A protein and the small-molecule ligand that binds it are described below.
Small molecule (SMILES): CC[C@H](N)C(=O)N[C@@H]1C(=O)N2[C@@H](CC[C@@H]1CO)CC[C@H]2C(=O)NC(c1ccccc1)c1ccccc1

Sequence of chain 1.C:
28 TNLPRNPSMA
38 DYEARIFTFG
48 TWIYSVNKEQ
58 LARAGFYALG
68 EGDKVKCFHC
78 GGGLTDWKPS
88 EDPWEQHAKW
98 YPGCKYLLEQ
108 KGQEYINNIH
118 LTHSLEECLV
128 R

Binding-site contacts:
Ligand atom CAJ contacts residue THR82 of chain 1.C at 3.4 Å.
Ligand atom CAG contacts residue VAL72 of chain 1.C at 3.8 Å (hydrophobic).
Ligand atom OAE contacts residue LEU81 of chain 1.C at 3.3 Å.
Ligand atom CB contacts residue ASP83 of chain 1.C at 3.9 Å.
Ligand atom CAV contacts residue GLY80 of chain 1.C at 3.9 Å.
Ligand atom NAX contacts residue THR82 of chain 1.C at 2.8 Å (h-bond).
Ligand atom CB contacts residue GLU88 of chain 1.C at 3.3 Å.
Ligand atom CB contacts residue THR82 of chain 1.C at 3.7 Å.
Ligand atom NAW contacts residue GLY80 of chain 1.C at 3.2 Å (h-bond).
Ligand atom CAV contacts residue TYR98 of chain 1.C at 3.4 Å (hydrophobic).
Ligand atom C contacts residue THR82 of chain 1.C at 3.5 Å.
Ligand atom CBI contacts residue THR82 of chain 1.C at 3.8 Å.
Ligand atom O contacts residue GLN93 of chain 1.C at 3.3 Å (h-bond).
Ligand atom CAJ contacts residue LEU81 of chain 1.C at 3.6 Å (hydrophobic).
Ligand atom CAJ contacts residue VAL72 of chain 1.C at 3.6 Å (hydrophobic).
Ligand atom CA contacts residue THR82 of chain 1.C at 3.2 Å.
Ligand atom OAD contacts residue THR82 of chain 1.C at 3.8 Å.
Ligand atom N contacts residue GLU88 of chain 1.C at 2.5 Å (salt-bridge).
Ligand atom CAA contacts residue LEU81 of chain 1.C at 3.5 Å (hydrophobic).
Ligand atom CA contacts residue GLU88 of chain 1.C at 3.4 Å.
Ligand atom CBA contacts residue THR82 of chain 1.C at 3.9 Å.
Ligand atom OAF contacts residue ASP83 of chain 1.C at 3.7 Å.
Ligand atom O contacts residue TRP97 of chain 1.C at 3.0 Å (h-bond).
Ligand atom N contacts residue ASP83 of chain 1.C at 3.4 Å (salt-bridge).
Ligand atom CAJ contacts residue LYS71 of chain 1.C at 3.5 Å.
Ligand atom CAG contacts residue LEU66 of chain 1.C at 3.8 Å (hydrophobic).
Ligand atom CAZ contacts residue GLY80 of chain 1.C at 3.7 Å.
Ligand atom CAR contacts residue THR82 of chain 1.C at 3.9 Å.
Ligand atom CAA contacts residue GLN93 of chain 1.C at 3.4 Å.
Ligand atom CAN contacts residue THR82 of chain 1.C at 3.2 Å.
Ligand atom CA contacts residue ASP83 of chain 1.C at 3.3 Å.
Ligand atom CAJ contacts residue GLY80 of chain 1.C at 3.9 Å.
Ligand atom CAA contacts residue TRP84 of chain 1.C at 3.8 Å (hydrophobic).
Ligand atom OAE contacts residue THR82 of chain 1.C at 2.7 Å (h-bond).
Ligand atom CB contacts residue TRP84 of chain 1.C at 3.6 Å (hydrophobic).
Ligand atom CAG contacts residue LYS71 of chain 1.C at 3.5 Å.
Ligand atom CAN contacts residue GLY80 of chain 1.C at 3.5 Å.
Ligand atom CAN contacts residue LEU81 of chain 1.C at 3.6 Å (hydrophobic).
Ligand atom OAF contacts residue THR82 of chain 1.C at 3.6 Å (h-bond).
Ligand atom CBG contacts residue GLY80 of chain 1.C at 3.3 Å.